Sequence of chain 1.A:
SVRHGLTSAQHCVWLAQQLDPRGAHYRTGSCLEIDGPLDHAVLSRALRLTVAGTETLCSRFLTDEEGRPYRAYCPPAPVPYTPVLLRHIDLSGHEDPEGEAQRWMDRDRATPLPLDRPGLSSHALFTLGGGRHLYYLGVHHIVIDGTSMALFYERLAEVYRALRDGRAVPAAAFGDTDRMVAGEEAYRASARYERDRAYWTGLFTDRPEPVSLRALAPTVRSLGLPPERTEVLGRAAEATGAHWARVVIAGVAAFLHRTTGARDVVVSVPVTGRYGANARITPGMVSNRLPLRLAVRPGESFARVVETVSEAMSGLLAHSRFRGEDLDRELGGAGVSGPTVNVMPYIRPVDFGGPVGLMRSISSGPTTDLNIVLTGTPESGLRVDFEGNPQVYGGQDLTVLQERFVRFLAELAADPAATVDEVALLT

A protein and the small-molecule ligand that binds it are described below.
Small molecule (SMILES): CCCCNC(=O)[C@H](C)N

Binding-site contacts:
Ligand atom NCL contacts residue MET308 of chain 1.A at 3.9 Å.
Ligand atom OCN contacts residue HIS158 of chain 1.A at 3.4 Å (h-bond).
Ligand atom CCJ contacts residue VAL19 of chain 1.A at 3.7 Å (hydrophobic).
Ligand atom CCJ contacts residue CYS18 of chain 1.A at 3.5 Å (hydrophobic).
Ligand atom NCL contacts residue ARG312 of chain 1.A at 4.4 Å.
Ligand atom CCI contacts residue MET308 of chain 1.A at 4.2 Å (hydrophobic).
Ligand atom CCM contacts residue ARG312 of chain 1.A at 4.3 Å.
Ligand atom OCN contacts residue ARG312 of chain 1.A at 4.3 Å.
Ligand atom CCH contacts residue GLU348 of chain 1.A at 3.7 Å.
Ligand atom CCI contacts residue CYS18 of chain 1.A at 2.8 Å (hydrophobic).
Ligand atom CCJ contacts residue MET308 of chain 1.A at 4.1 Å (hydrophobic).
Ligand atom OCN contacts residue SER387 of chain 1.A at 4.5 Å.
Ligand atom CCP contacts residue ARG312 of chain 1.A at 3.7 Å.
Ligand atom CCI contacts residue VAL19 of chain 1.A at 4.3 Å (hydrophobic).
Ligand atom CCO contacts residue SER387 of chain 1.A at 4.4 Å.
Ligand atom NCQ contacts residue HIS158 of chain 1.A at 2.8 Å (h-bond).
Ligand atom NCL contacts residue HIS158 of chain 1.A at 3.9 Å.
Ligand atom CCO contacts residue SER310 of chain 1.A at 4.4 Å.
Ligand atom OCN contacts residue PRO389 of chain 1.A at 4.0 Å.
Ligand atom CCK contacts residue ARG312 of chain 1.A at 4.0 Å.
Ligand atom CCJ contacts residue TYR32 of chain 1.A at 4.3 Å (hydrophobic).
Ligand atom CCO contacts residue HIS158 of chain 1.A at 3.2 Å.
Ligand atom CCH contacts residue CYS18 of chain 1.A at 1.8 Å (hydrophobic).
Ligand atom CCI contacts residue ALA15 of chain 1.A at 4.0 Å (hydrophobic).
Ligand atom NCQ contacts residue SER387 of chain 1.A at 3.0 Å (h-bond).
Ligand atom CCI contacts residue ARG346 of chain 1.A at 4.4 Å.
Ligand atom CCM contacts residue HIS158 of chain 1.A at 3.2 Å.
Ligand atom OCN contacts residue GLY388 of chain 1.A at 4.2 Å.
Ligand atom NCQ contacts residue GLY388 of chain 1.A at 4.4 Å.